Sequence of chain 1.B:
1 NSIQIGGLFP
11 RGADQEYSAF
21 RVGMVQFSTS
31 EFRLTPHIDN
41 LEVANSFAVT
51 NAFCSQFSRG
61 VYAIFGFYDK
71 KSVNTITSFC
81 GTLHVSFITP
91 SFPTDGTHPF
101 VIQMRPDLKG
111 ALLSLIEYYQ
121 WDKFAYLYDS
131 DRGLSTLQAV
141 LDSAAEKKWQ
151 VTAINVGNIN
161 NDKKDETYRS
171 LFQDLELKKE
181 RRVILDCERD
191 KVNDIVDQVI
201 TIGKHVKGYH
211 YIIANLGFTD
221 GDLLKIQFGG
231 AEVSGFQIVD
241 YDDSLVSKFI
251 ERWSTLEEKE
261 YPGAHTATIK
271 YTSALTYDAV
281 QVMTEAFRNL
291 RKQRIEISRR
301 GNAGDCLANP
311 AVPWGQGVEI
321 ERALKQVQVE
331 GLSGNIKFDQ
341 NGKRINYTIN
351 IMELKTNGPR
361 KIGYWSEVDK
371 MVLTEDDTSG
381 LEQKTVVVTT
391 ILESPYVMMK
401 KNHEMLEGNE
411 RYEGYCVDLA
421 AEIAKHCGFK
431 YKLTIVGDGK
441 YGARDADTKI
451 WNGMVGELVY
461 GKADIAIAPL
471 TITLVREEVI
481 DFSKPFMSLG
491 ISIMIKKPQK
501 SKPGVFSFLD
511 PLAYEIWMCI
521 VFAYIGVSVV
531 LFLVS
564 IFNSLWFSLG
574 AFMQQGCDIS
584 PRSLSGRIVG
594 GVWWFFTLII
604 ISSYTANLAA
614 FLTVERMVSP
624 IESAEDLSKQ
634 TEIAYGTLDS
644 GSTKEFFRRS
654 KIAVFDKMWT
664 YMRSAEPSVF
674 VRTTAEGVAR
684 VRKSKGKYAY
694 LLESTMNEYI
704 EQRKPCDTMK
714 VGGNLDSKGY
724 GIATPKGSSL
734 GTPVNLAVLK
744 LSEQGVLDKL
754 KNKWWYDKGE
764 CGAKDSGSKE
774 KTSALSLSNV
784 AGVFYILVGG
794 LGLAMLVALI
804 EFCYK

This protein binds this small molecule.
Small molecule (SMILES): O=c1[nH]c2cc(C(F)(F)F)c(N3CCOCC3)cc2n(CP(=O)(O)O)c1=O

Binding-site contacts:
Ligand atom CAW contacts residue TYR441 of chain 1.B at 3.1 Å (hydrophobic).
Ligand atom NAY contacts residue TYR441 of chain 1.B at 3.7 Å.
Ligand atom OAA contacts residue LEU470 of chain 1.B at 3.1 Å.
Ligand atom FAG contacts residue TYR723 of chain 1.B at 3.5 Å.
Ligand atom CAS contacts residue GLU696 of chain 1.B at 3.2 Å.
Ligand atom NAP contacts residue THR471 of chain 1.B at 3.4 Å (h-bond).
Ligand atom OAA contacts residue THR471 of chain 1.B at 2.5 Å (h-bond).
Ligand atom OAB contacts residue ARG476 of chain 1.B at 2.8 Å (salt-bridge).
Ligand atom FAG contacts residue TYR441 of chain 1.B at 3.0 Å.
Ligand atom CAJ contacts residue PRO469 of chain 1.B at 3.1 Å (hydrophobic).
Ligand atom OAC contacts residue SER645 of chain 1.B at 2.7 Å (h-bond).
Ligand atom CAW contacts residue GLU696 of chain 1.B at 3.6 Å.
Ligand atom FAH contacts residue TYR441 of chain 1.B at 3.1 Å.
Ligand atom CAI contacts residue GLU696 of chain 1.B at 3.3 Å.
Ligand atom CAJ contacts residue TYR441 of chain 1.B at 3.1 Å (hydrophobic).
Ligand atom OAC contacts residue GLY644 of chain 1.B at 3.2 Å.
Ligand atom CAV contacts residue PRO469 of chain 1.B at 3.6 Å (hydrophobic).
Ligand atom CAI contacts residue TYR441 of chain 1.B at 3.4 Å (hydrophobic).
Ligand atom CAM contacts residue GLU696 of chain 1.B at 3.3 Å.
Ligand atom OAQ contacts residue THR677 of chain 1.B at 2.9 Å (h-bond).
Ligand atom OAE contacts residue SER645 of chain 1.B at 3.2 Å (h-bond).
Ligand atom CAV contacts residue TYR441 of chain 1.B at 3.2 Å (hydrophobic).
Ligand atom OAA contacts residue ARG476 of chain 1.B at 2.4 Å (salt-bridge).
Ligand atom FAF contacts residue TYR723 of chain 1.B at 3.1 Å.
Ligand atom CAZ contacts residue GLU696 of chain 1.B at 3.1 Å.
Ligand atom OAD contacts residue SER645 of chain 1.B at 2.4 Å (h-bond).
Ligand atom CAS contacts residue TYR723 of chain 1.B at 3.5 Å (hydrophobic).
Ligand atom CAR contacts residue TYR441 of chain 1.B at 3.5 Å (hydrophobic).
Ligand atom NAP contacts residue PRO469 of chain 1.B at 3.2 Å (h-bond).
Ligand atom CAJ contacts residue GLU696 of chain 1.B at 3.6 Å.
Ligand atom CAZ contacts residue TYR723 of chain 1.B at 3.5 Å (hydrophobic).
Ligand atom PBA contacts residue SER645 of chain 1.B at 3.1 Å.
Ligand atom CAZ contacts residue TYR441 of chain 1.B at 3.2 Å (hydrophobic).
Ligand atom FAF contacts residue GLU696 of chain 1.B at 2.1 Å.
Ligand atom FAH contacts residue GLU393 of chain 1.B at 3.4 Å.
Ligand atom CAT contacts residue THR471 of chain 1.B at 3.3 Å.
Ligand atom FAG contacts residue PRO469 of chain 1.B at 3.2 Å.
Ligand atom CAR contacts residue GLU696 of chain 1.B at 3.2 Å.
Ligand atom CAS contacts residue TYR441 of chain 1.B at 2.9 Å (hydrophobic).
Ligand atom CAJ contacts residue TYR723 of chain 1.B at 3.1 Å (hydrophobic).